Sequence of chain 3.A:
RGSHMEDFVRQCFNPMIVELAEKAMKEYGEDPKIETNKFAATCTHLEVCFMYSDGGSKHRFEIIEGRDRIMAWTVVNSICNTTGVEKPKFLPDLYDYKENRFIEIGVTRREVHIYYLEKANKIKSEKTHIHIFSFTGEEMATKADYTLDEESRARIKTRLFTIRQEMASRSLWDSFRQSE

Binding-site contacts:
Ligand atom N1 contacts residue MN1 of chain 3.E at 3.9 Å.
Ligand atom C3 contacts residue TYR44 of chain 3.A at 3.9 Å (hydrophobic).
Ligand atom C7 contacts residue GLU46 of chain 3.A at 4.1 Å.
Ligand atom C10 contacts residue MN1 of chain 3.E at 3.5 Å.
Ligand atom O1 contacts residue ASP109 of chain 3.A at 3.7 Å.
Ligand atom O5 contacts residue ILE121 of chain 3.A at 2.9 Å (h-bond).
Ligand atom C23 contacts residue HIS61 of chain 3.A at 3.4 Å.
Ligand atom C22 contacts residue MN1 of chain 3.E at 3.3 Å.
Ligand atom O4 contacts residue ASP109 of chain 3.A at 3.0 Å (salt-bridge).
Ligand atom C22 contacts residue HIS61 of chain 3.A at 3.6 Å.
Ligand atom O5 contacts residue MN1 of chain 3.D at 2.1 Å.
Ligand atom N3 contacts residue MN1 of chain 3.D at 4.1 Å.
Ligand atom C14 contacts residue LYS54 of chain 3.A at 3.9 Å.
Ligand atom C1 contacts residue GLU81 of chain 3.A at 3.5 Å.
Ligand atom C1 contacts residue MN1 of chain 3.E at 2.8 Å.
Ligand atom O5 contacts residue HIS61 of chain 3.A at 2.8 Å (h-bond).
Ligand atom O4 contacts residue MN1 of chain 3.E at 2.2 Å.
Ligand atom O4 contacts residue GLU120 of chain 3.A at 2.9 Å (salt-bridge).
Ligand atom C23 contacts residue LYS135 of chain 3.A at 3.9 Å.
Ligand atom C5 contacts residue TYR44 of chain 3.A at 3.8 Å (hydrophobic).
Ligand atom C22 contacts residue MN1 of chain 3.D at 2.8 Å.
Ligand atom O1 contacts residue GLU81 of chain 3.A at 3.0 Å (salt-bridge).
Ligand atom C4 contacts residue TYR44 of chain 3.A at 4.0 Å (hydrophobic).
Ligand atom N3 contacts residue LYS135 of chain 3.A at 3.8 Å.
Ligand atom O5 contacts residue TYR131 of chain 3.A at 4.2 Å.
Ligand atom O4 contacts residue HIS61 of chain 3.A at 3.2 Å.
Ligand atom O5 contacts residue ASP109 of chain 3.A at 4.1 Å.
Ligand atom C23 contacts residue GLU120 of chain 3.A at 3.5 Å.
Ligand atom C10 contacts residue MN1 of chain 3.D at 4.1 Å.
Ligand atom O4 contacts residue MN1 of chain 3.D at 2.0 Å.
Ligand atom C23 contacts residue MN1 of chain 3.D at 2.8 Å.
Ligand atom O4 contacts residue GLU81 of chain 3.A at 3.8 Å.
Ligand atom C22 contacts residue GLU120 of chain 3.A at 3.5 Å.
Ligand atom O5 contacts residue LYS135 of chain 3.A at 3.6 Å.
Ligand atom O5 contacts residue GLU120 of chain 3.A at 2.9 Å (salt-bridge).
Ligand atom N3 contacts residue TYR131 of chain 3.A at 3.8 Å.
Ligand atom C23 contacts residue ILE121 of chain 3.A at 4.0 Å (hydrophobic).
Ligand atom O4 contacts residue ILE121 of chain 3.A at 4.2 Å.
Ligand atom O1 contacts residue MN1 of chain 3.E at 1.7 Å.
Ligand atom N1 contacts residue GLU81 of chain 3.A at 4.1 Å.

The small molecule below binds the protein below.
Small molecule (SMILES): O=C1NCCc2cccc(c2)OCCCCOc2cccc(c2)C2=NC(=O)C(O)C1=N2